Sequence of chain 1.B:
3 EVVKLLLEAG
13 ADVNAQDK

Binding-site contacts:
Ligand atom O03 contacts residue ZN1 of chain 1.I at 2.4 Å.
Ligand atom O05 contacts residue THR196 of chain 1.A at 2.5 Å (h-bond).
Ligand atom O04 contacts residue LYS214 of chain 1.A at 2.5 Å (salt-bridge).
Ligand atom C03 contacts residue THR196 of chain 1.A at 4.0 Å.
Ligand atom C05 contacts residue TRP296 of chain 1.A at 3.7 Å (hydrophobic).
Ligand atom C01 contacts residue HIS279 of chain 1.A at 4.0 Å.
Ligand atom O01 contacts residue HIS199 of chain 1.A at 2.7 Å (h-bond).
Ligand atom C06 contacts residue ILE281 of chain 1.A at 3.9 Å (hydrophobic).
Ligand atom C06 contacts residue LYS214 of chain 1.A at 3.6 Å.
Ligand atom O04 contacts residue TYR145 of chain 1.A at 3.2 Å (h-bond).
Ligand atom C06 contacts residue THR196 of chain 1.A at 3.5 Å.
Ligand atom O02 contacts residue PHE207 of chain 1.A at 3.6 Å.
Ligand atom C05 contacts residue ZN1 of chain 1.I at 3.0 Å.
Ligand atom O03 contacts residue TRP296 of chain 1.A at 3.1 Å.
Ligand atom O03 contacts residue ASN294 of chain 1.A at 4.0 Å.
Ligand atom C01 contacts residue ZN1 of chain 1.I at 2.7 Å.
Ligand atom O01 contacts residue ZN1 of chain 1.I at 1.9 Å.
Ligand atom O01 contacts residue HIS279 of chain 1.A at 3.1 Å (h-bond).
Ligand atom C03 contacts residue PHE207 of chain 1.A at 4.0 Å (hydrophobic).
Ligand atom O04 contacts residue PHE207 of chain 1.A at 3.4 Å.
Ligand atom O02 contacts residue LEU188 of chain 1.A at 4.0 Å.
Ligand atom O02 contacts residue ASN294 of chain 1.A at 3.1 Å (h-bond).
Ligand atom O04 contacts residue ILE281 of chain 1.A at 3.7 Å.
Ligand atom O02 contacts residue ASN205 of chain 1.A at 3.5 Å (h-bond).
Ligand atom O03 contacts residue HIS279 of chain 1.A at 3.6 Å.
Ligand atom C06 contacts residue LEU188 of chain 1.A at 4.0 Å (hydrophobic).
Ligand atom C05 contacts residue ASN294 of chain 1.A at 3.9 Å.
Ligand atom C01 contacts residue HIS199 of chain 1.A at 3.9 Å.
Ligand atom O02 contacts residue TRP296 of chain 1.A at 4.1 Å.
Ligand atom C05 contacts residue ASN205 of chain 1.A at 3.7 Å.
Ligand atom O03 contacts residue ASP201 of chain 1.A at 3.1 Å (salt-bridge).
Ligand atom O03 contacts residue ASN205 of chain 1.A at 3.2 Å (h-bond).
Ligand atom C02 contacts residue ZN1 of chain 1.I at 4.1 Å.
Ligand atom O05 contacts residue TYR145 of chain 1.A at 2.6 Å (h-bond).
Ligand atom C03 contacts residue ILE281 of chain 1.A at 3.7 Å (hydrophobic).
Ligand atom O01 contacts residue ASP201 of chain 1.A at 3.9 Å.
Ligand atom C04 contacts residue THR196 of chain 1.A at 4.1 Å.
Ligand atom O04 contacts residue LEU188 of chain 1.A at 3.5 Å.
Ligand atom O05 contacts residue LYS214 of chain 1.A at 4.0 Å.
Ligand atom C06 contacts residue TYR145 of chain 1.A at 3.2 Å (hydrophobic).

This protein binds this small molecule.
Small molecule (SMILES): C[C@@H](CC(=O)O)C(=O)C(=O)O

Sequence of chain 1.A:
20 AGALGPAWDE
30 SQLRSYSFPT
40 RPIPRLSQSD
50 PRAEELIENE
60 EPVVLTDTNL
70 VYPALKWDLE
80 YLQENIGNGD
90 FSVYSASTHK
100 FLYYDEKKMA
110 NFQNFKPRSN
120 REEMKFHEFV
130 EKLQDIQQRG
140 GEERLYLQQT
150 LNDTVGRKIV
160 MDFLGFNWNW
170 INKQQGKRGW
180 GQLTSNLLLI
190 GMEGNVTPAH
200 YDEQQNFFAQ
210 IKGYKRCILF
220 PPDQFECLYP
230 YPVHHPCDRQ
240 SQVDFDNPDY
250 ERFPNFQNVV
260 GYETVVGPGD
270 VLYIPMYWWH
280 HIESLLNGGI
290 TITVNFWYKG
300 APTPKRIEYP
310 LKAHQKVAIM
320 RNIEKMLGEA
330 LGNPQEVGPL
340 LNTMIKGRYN